Binding-site contacts:
Ligand atom O1B contacts residue SER127 of chain 2.A at 3.8 Å.
Ligand atom O9 contacts residue SER176 of chain 2.A at 3.8 Å.
Ligand atom C8 contacts residue TYR88 of chain 2.A at 4.0 Å (hydrophobic).
Ligand atom O8 contacts residue LEU217 of chain 2.A at 3.9 Å.
Ligand atom C9 contacts residue HIS174 of chain 2.A at 3.7 Å.
Ligand atom C9 contacts residue TYR88 of chain 2.A at 3.5 Å (hydrophobic).
Ligand atom C5 contacts residue SER127 of chain 2.A at 4.1 Å.
Ligand atom C5 contacts residue THR125 of chain 2.A at 3.9 Å.
Ligand atom C10 contacts residue TRP142 of chain 2.A at 4.1 Å (hydrophobic).
Ligand atom N5 contacts residue THR125 of chain 2.A at 3.1 Å (h-bond).
Ligand atom C2 contacts residue GLN213 of chain 2.A at 3.7 Å.
Ligand atom C11 contacts residue TRP142 of chain 2.A at 3.8 Å (hydrophobic).
Ligand atom O9 contacts residue TYR88 of chain 2.A at 3.1 Å (h-bond).
Ligand atom O4 contacts residue THR125 of chain 2.A at 4.0 Å.
Ligand atom C7 contacts residue TRP142 of chain 2.A at 4.0 Å (hydrophobic).
Ligand atom C9 contacts residue SER176 of chain 2.A at 4.1 Å.
Ligand atom O1A contacts residue SER127 of chain 2.A at 2.8 Å (h-bond).
Ligand atom C11 contacts residue GLY124 of chain 2.A at 3.6 Å.
Ligand atom C4 contacts residue THR125 of chain 2.A at 3.6 Å.
Ligand atom C10 contacts residue THR125 of chain 2.A at 3.9 Å.
Ligand atom C1 contacts residue THR126 of chain 2.A at 3.4 Å.
Ligand atom O8 contacts residue TYR88 of chain 2.A at 3.2 Å (h-bond).
Ligand atom C5 contacts residue LEU217 of chain 2.A at 3.9 Å (hydrophobic).
Ligand atom C1 contacts residue SER127 of chain 2.A at 3.7 Å.
Ligand atom O1B contacts residue LEU217 of chain 2.A at 3.3 Å.
Ligand atom O9 contacts residue HIS174 of chain 2.A at 3.8 Å.
Ligand atom C11 contacts residue LEU144 of chain 2.A at 4.0 Å (hydrophobic).
Ligand atom C3 contacts residue LEU217 of chain 2.A at 4.0 Å (hydrophobic).
Ligand atom O9 contacts residue VAL177 of chain 2.A at 3.7 Å.
Ligand atom O1 contacts residue GLN213 of chain 2.A at 3.7 Å.
Ligand atom N2 contacts residue GLN213 of chain 2.A at 4.1 Å.
Ligand atom C11 contacts residue THR125 of chain 2.A at 3.8 Å.
Ligand atom O6 contacts residue GLY216 of chain 2.A at 3.7 Å.
Ligand atom O10 contacts residue LEU185 of chain 2.A at 3.2 Å.
Ligand atom C4 contacts residue SER127 of chain 2.A at 3.8 Å.
Ligand atom O1A contacts residue THR126 of chain 2.A at 3.4 Å.
Ligand atom C6 contacts residue SER127 of chain 2.A at 3.6 Å.
Ligand atom C8 contacts residue GLN213 of chain 2.A at 3.6 Å.
Ligand atom C7 contacts residue GLN213 of chain 2.A at 4.1 Å.
Ligand atom O1B contacts residue THR126 of chain 2.A at 2.7 Å (h-bond).

Sequence of chain 2.A:
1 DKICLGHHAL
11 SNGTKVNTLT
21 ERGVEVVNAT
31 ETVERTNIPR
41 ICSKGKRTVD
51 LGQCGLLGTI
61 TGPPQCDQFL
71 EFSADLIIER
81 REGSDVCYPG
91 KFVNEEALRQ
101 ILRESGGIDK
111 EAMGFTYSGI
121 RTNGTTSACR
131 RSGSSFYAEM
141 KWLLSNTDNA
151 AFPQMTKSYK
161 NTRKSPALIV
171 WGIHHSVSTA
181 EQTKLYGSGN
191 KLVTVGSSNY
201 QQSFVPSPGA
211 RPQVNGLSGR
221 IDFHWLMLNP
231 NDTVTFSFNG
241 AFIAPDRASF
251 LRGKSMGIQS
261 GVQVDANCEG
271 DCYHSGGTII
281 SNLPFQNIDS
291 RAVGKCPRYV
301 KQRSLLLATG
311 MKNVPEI

A small-molecule ligand and the protein it binds are described below.
Small molecule (SMILES): CC(=O)N[C@@H]1[C@@H](O)[C@H](O[C@@H]2O[C@H](CO)[C@H](O)[C@H](O[C@]3(C(=O)O)C[C@H](O)[C@@H](NC(C)=O)[C@H]([C@H](O)[C@H](O)CO)O3)[C@H]2O)[C@@H](CO)O[C@H]1O